Sequence of chain 1.M:
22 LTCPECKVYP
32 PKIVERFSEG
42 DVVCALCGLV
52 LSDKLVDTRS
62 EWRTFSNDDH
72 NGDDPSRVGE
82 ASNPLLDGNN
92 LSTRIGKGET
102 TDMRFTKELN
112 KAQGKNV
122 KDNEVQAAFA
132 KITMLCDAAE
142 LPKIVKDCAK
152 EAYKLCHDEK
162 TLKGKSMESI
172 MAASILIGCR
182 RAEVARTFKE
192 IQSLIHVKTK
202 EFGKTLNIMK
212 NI

Sequence of chain 1.A:
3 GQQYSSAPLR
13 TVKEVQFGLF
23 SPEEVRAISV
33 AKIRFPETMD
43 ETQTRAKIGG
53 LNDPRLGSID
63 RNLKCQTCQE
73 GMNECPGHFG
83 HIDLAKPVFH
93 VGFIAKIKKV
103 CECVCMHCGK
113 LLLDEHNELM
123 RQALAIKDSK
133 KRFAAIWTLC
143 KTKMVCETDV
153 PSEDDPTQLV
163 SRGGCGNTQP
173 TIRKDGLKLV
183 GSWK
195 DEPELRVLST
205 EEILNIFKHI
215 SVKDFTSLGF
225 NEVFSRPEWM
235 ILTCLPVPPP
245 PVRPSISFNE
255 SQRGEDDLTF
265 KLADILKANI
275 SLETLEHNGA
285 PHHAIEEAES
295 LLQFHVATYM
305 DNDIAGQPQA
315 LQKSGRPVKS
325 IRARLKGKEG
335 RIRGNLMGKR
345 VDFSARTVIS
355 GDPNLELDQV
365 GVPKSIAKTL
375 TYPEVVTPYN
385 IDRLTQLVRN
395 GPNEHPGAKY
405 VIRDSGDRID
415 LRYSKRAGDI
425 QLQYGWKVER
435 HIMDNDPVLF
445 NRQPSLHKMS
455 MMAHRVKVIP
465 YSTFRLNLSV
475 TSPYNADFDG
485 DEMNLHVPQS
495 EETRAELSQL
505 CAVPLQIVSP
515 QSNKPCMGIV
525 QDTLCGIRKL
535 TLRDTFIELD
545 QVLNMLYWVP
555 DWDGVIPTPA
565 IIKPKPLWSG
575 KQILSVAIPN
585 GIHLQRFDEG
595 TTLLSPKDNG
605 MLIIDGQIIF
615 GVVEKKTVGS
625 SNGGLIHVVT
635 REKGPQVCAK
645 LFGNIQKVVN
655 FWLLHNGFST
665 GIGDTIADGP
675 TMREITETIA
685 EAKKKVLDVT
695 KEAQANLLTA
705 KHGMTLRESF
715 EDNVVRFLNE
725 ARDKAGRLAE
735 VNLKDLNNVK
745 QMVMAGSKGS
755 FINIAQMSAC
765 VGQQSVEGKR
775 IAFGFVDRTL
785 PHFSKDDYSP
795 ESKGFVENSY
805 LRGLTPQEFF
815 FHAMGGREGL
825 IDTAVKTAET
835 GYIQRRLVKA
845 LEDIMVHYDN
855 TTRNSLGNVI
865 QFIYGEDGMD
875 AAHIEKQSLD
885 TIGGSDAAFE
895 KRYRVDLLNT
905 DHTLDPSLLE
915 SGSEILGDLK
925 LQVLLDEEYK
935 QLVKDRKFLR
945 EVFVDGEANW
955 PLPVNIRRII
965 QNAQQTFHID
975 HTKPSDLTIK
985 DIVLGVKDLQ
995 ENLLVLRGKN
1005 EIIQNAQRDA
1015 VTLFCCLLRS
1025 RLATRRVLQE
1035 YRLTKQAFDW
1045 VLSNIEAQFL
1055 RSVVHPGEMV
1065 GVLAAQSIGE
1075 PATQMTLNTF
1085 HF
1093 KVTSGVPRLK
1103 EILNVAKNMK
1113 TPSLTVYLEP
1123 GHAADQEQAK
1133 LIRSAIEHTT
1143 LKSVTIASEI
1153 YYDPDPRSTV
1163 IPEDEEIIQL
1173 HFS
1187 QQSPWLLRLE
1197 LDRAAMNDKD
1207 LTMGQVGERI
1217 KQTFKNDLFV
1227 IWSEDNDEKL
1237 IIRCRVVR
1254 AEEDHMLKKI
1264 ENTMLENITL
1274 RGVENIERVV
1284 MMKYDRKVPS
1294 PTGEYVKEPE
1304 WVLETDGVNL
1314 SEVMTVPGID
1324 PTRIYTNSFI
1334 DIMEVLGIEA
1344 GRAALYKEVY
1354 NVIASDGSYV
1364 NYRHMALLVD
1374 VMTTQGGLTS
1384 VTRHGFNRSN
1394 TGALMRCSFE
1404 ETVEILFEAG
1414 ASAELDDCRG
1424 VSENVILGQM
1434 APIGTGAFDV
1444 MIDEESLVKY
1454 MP

Binding-site contacts:
Ligand atom O2' contacts residue MG1 of chain 1.S at 2.9 Å.
Ligand atom OP1 contacts residue LYS979 of chain 1.B at 3.2 Å (salt-bridge).
Ligand atom C4' contacts residue ASP485 of chain 1.A at 3.2 Å.
Ligand atom O4' contacts residue ASP485 of chain 1.A at 3.4 Å (salt-bridge).
Ligand atom C1' contacts residue ASP485 of chain 1.A at 3.6 Å.
Ligand atom P contacts residue GLN776 of chain 1.B at 3.4 Å.
Ligand atom O5' contacts residue ASN72 of chain 1.M at 3.7 Å.
Ligand atom O3' contacts residue ASP485 of chain 1.A at 4.2 Å.
Ligand atom C2' contacts residue ARG446 of chain 1.A at 4.0 Å.
Ligand atom C4' contacts residue HIS1097 of chain 1.B at 4.0 Å.
Ligand atom OP1 contacts residue PRO528 of chain 1.B at 3.9 Å.
Ligand atom C2' contacts residue MG1 of chain 1.S at 3.9 Å.
Ligand atom C3' contacts residue ASP485 of chain 1.A at 3.9 Å.
Ligand atom OP1 contacts residue ALA772 of chain 1.B at 4.0 Å.
Ligand atom OP2 contacts residue PRO528 of chain 1.B at 4.2 Å.
Ligand atom C5' contacts residue ASP74 of chain 1.M at 3.4 Å.
Ligand atom C5' contacts residue ASN72 of chain 1.M at 3.9 Å.
Ligand atom OP1 contacts residue ASP483 of chain 1.A at 4.3 Å.
Ligand atom O2' contacts residue ARG446 of chain 1.A at 2.8 Å (salt-bridge).
Ligand atom C3' contacts residue MG1 of chain 1.S at 3.9 Å.
Ligand atom OP1 contacts residue GLN776 of chain 1.B at 2.6 Å (h-bond).
Ligand atom C5' contacts residue GLN776 of chain 1.B at 3.3 Å.
Ligand atom C5' contacts residue GLN481 of chain 1.B at 4.2 Å.
Ligand atom C5' contacts residue ASP483 of chain 1.A at 3.4 Å.
Ligand atom C2' contacts residue ASP485 of chain 1.A at 3.7 Å.
Ligand atom O3' contacts residue GLN776 of chain 1.B at 3.2 Å (h-bond).
Ligand atom O5' contacts residue ASP70 of chain 1.M at 3.4 Å (salt-bridge).
Ligand atom C3' contacts residue ASP483 of chain 1.A at 3.9 Å.
Ligand atom C5' contacts residue HIS1097 of chain 1.B at 4.0 Å.
Ligand atom O3' contacts residue MG1 of chain 1.S at 3.0 Å.
Ligand atom O3' contacts residue GLN481 of chain 1.B at 3.8 Å.
Ligand atom O3' contacts residue ASP483 of chain 1.A at 3.4 Å (salt-bridge).
Ligand atom O2' contacts residue GLN481 of chain 1.B at 3.5 Å (h-bond).
Ligand atom C4' contacts residue ASP483 of chain 1.A at 3.3 Å.
Ligand atom O2' contacts residue LYS1102 of chain 1.B at 4.0 Å.
Ligand atom O2' contacts residue ASP485 of chain 1.A at 2.9 Å (salt-bridge).
Ligand atom O5' contacts residue GLN776 of chain 1.B at 3.8 Å.
Ligand atom O2' contacts residue ALA477 of chain 1.B at 4.3 Å.
Ligand atom OP1 contacts residue LYS987 of chain 1.B at 3.4 Å.
Ligand atom O5' contacts residue ASP74 of chain 1.M at 3.4 Å (salt-bridge).

Sequence of chain 1.B:
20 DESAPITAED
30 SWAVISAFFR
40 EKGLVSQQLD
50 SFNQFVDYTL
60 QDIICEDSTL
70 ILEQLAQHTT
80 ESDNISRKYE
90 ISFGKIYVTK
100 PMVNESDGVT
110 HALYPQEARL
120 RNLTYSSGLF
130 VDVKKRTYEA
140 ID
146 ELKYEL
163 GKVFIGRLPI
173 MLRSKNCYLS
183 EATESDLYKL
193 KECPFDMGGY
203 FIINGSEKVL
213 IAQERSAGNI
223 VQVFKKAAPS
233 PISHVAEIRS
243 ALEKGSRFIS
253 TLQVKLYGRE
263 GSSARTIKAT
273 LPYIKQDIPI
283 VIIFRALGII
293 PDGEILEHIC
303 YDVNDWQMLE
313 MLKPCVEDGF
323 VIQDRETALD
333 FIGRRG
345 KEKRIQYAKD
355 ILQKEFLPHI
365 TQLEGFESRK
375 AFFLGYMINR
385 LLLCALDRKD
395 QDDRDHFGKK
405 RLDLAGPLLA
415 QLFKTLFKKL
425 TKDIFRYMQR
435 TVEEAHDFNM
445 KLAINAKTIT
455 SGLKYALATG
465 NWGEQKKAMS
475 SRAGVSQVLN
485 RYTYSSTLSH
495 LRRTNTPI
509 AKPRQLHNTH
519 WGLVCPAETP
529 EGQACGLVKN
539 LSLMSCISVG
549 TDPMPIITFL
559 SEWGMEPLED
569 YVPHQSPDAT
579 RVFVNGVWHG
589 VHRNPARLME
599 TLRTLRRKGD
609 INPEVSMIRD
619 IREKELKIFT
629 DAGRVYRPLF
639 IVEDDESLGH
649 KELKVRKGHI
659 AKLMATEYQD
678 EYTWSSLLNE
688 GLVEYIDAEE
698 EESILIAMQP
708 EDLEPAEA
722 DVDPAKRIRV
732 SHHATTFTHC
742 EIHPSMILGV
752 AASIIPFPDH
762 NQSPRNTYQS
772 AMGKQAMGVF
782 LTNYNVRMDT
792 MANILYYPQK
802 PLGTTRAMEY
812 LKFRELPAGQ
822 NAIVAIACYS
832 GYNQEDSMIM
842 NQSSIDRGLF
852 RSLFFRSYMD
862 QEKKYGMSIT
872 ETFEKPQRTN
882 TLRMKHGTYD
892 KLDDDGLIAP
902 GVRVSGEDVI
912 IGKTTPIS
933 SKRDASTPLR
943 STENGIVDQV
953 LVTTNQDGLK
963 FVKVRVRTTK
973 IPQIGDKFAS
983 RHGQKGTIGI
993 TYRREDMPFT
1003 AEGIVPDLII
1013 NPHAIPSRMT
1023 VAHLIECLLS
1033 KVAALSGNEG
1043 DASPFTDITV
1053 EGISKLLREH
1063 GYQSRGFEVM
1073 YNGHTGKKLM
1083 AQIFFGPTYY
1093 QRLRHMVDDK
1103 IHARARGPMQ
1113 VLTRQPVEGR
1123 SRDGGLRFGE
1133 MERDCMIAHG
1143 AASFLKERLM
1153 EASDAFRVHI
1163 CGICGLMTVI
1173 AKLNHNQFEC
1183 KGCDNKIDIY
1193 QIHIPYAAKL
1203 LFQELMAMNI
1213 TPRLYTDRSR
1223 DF

The protein below binds the small molecule below.
Small molecule (SMILES): Nc1ccn([C@@H]2O[C@H](CO[P](=O)(O)O[C@H]3[C@@H](O)[C@H](n4ccc(=O)[nH]c4=O)O[C@@H]3CO[P](=O)(O)O[C@H]3[C@@H](O)[C@H](n4cnc5c(N)ncnc54)O[C@@H]3CO[P](=O)(O)O[C@H]3[C@@H](O)[C@H](n4ccc(=O)[nH]c4=O)O[C@@H]3CO[P](=O)(O)O[C@H]3[C@@H](O)[C@H](n4cnc5c(N)ncnc54)O[C@@H]3CO)[C@@H](O[P](=O)(O)OC[C@H]3O[C@@H](n4cnc5c(N)ncnc54)[C@H](O)[C@@H]3O)[C@H]2O)c(=O)n1